A small-molecule ligand and the protein it binds are described below.
Small molecule (SMILES): CC[C@H](C)[C@H](NC(C)=O)C(=O)N[C@@H](C)C(=O)N[C@H](CO)Cc1ccccc1

Binding-site contacts:
Ligand atom O contacts residue SER278 of chain 1.B at 2.5 Å (h-bond).
Ligand atom C contacts residue GLU78 of chain 1.B at 3.3 Å.
Ligand atom CA contacts residue GLU78 of chain 1.B at 3.6 Å.
Ligand atom O contacts residue TRP129 of chain 1.B at 3.1 Å.
Ligand atom CB contacts residue GLY130 of chain 1.B at 3.4 Å.
Ligand atom CG1 contacts residue GLY130 of chain 1.B at 3.6 Å.
Ligand atom N contacts residue GLY130 of chain 1.B at 2.8 Å (h-bond).
Ligand atom N contacts residue GLU78 of chain 1.B at 3.0 Å (salt-bridge).
Ligand atom CA contacts residue SER278 of chain 1.B at 2.3 Å.
Ligand atom O contacts residue GLY130 of chain 1.B at 3.0 Å (h-bond).
Ligand atom CB contacts residue ASP164 of chain 1.B at 3.7 Å.
Ligand atom O contacts residue ASN102 of chain 1.B at 2.8 Å (h-bond).
Ligand atom CA contacts residue SER128 of chain 1.B at 3.7 Å.
Ligand atom C contacts residue SER278 of chain 1.B at 1.4 Å.
Ligand atom C contacts residue SER128 of chain 1.B at 3.8 Å.
Ligand atom CB contacts residue GLU78 of chain 1.B at 3.6 Å.
Ligand atom CH3 contacts residue ASN102 of chain 1.B at 3.3 Å.
Ligand atom CA contacts residue ASP164 of chain 1.B at 3.3 Å.
Ligand atom C contacts residue GLU78 of chain 1.B at 3.5 Å.
Ligand atom CB contacts residue THR277 of chain 1.B at 3.7 Å.
Ligand atom C contacts residue ASP164 of chain 1.B at 3.2 Å.
Ligand atom CA contacts residue GLU78 of chain 1.B at 3.7 Å.
Ligand atom O contacts residue GLY276 of chain 1.B at 3.2 Å.
Ligand atom O contacts residue ASP164 of chain 1.B at 2.4 Å (salt-bridge).
Ligand atom CE1 contacts residue ASP179 of chain 1.B at 3.2 Å.
Ligand atom C contacts residue GLY130 of chain 1.B at 3.8 Å.
Ligand atom CE1 contacts residue GLY130 of chain 1.B at 3.3 Å.
Ligand atom C contacts residue TRP129 of chain 1.B at 3.7 Å (hydrophobic).
Ligand atom O contacts residue THR277 of chain 1.B at 3.3 Å (h-bond).
Ligand atom C contacts residue ASN102 of chain 1.B at 3.7 Å.
Ligand atom N contacts residue SER128 of chain 1.B at 2.8 Å (h-bond).
Ligand atom N contacts residue TRP129 of chain 1.B at 3.3 Å.
Ligand atom CB contacts residue SER278 of chain 1.B at 2.9 Å.
Ligand atom CE1 contacts residue TRP129 of chain 1.B at 3.6 Å (hydrophobic).
Ligand atom CA contacts residue GLY130 of chain 1.B at 3.6 Å.
Ligand atom N contacts residue SER278 of chain 1.B at 2.7 Å (h-bond).
Ligand atom O contacts residue TRP129 of chain 1.B at 3.3 Å.
Ligand atom CB contacts residue SER128 of chain 1.B at 3.6 Å.
Ligand atom CZ contacts residue ASP179 of chain 1.B at 3.2 Å.
Ligand atom CZ contacts residue GLY130 of chain 1.B at 3.6 Å.

Sequence of chain 1.B:
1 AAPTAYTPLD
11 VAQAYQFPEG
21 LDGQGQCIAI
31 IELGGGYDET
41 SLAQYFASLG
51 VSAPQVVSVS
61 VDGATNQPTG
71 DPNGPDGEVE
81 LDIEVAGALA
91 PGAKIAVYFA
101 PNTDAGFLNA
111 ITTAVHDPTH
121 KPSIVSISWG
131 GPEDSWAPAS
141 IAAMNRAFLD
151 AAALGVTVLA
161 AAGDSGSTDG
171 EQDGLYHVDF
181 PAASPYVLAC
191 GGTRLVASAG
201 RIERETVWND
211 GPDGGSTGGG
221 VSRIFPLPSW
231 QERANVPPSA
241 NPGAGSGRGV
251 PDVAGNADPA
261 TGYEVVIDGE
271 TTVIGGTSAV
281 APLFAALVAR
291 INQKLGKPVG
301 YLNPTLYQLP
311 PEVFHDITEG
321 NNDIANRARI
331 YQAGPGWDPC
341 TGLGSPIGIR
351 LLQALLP